The small molecule below binds the protein below.
Small molecule (SMILES): CC(=O)N[C@@H]1[C@@H](O)[C@H](O)[C@@H](CO)O[C@H]1O

Binding-site contacts:
Ligand atom C1 contacts residue ASN93 of chain 1.B at 1.5 Å.
Ligand atom C7 contacts residue ASN93 of chain 1.B at 3.6 Å.
Ligand atom C6 contacts residue SER95 of chain 1.B at 4.1 Å.
Ligand atom C4 contacts residue ASN93 of chain 1.B at 4.4 Å.
Ligand atom C5 contacts residue ASN93 of chain 1.B at 3.8 Å.
Ligand atom C1 contacts residue SER95 of chain 1.B at 3.4 Å.
Ligand atom O5 contacts residue SER95 of chain 1.B at 2.9 Å (h-bond).
Ligand atom O5 contacts residue ASN93 of chain 1.B at 2.5 Å (h-bond).
Ligand atom C5 contacts residue SER95 of chain 1.B at 3.9 Å.
Ligand atom N2 contacts residue ASN93 of chain 1.B at 3.0 Å (h-bond).
Ligand atom O7 contacts residue ASN93 of chain 1.B at 3.8 Å.
Ligand atom C2 contacts residue ASN93 of chain 1.B at 2.5 Å.
Ligand atom C3 contacts residue ASN93 of chain 1.B at 3.9 Å.

Sequence of chain 1.B:
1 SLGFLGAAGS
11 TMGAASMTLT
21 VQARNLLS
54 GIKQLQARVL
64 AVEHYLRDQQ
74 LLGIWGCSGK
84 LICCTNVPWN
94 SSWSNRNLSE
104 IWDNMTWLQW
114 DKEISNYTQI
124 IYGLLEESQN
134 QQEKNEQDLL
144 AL